Sequence of chain 1.A:
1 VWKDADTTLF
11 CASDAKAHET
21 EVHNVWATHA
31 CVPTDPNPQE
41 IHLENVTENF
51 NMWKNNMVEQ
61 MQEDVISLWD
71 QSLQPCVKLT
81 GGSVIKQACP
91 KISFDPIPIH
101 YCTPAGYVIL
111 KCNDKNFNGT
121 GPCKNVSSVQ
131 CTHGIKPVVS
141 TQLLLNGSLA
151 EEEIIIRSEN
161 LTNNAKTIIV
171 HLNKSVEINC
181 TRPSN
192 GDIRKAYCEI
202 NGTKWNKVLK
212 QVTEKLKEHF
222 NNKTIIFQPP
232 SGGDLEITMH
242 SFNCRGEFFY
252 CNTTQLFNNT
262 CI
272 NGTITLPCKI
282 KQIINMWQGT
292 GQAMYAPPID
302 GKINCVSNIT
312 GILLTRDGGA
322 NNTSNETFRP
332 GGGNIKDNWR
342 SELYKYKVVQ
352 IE

A small-molecule ligand and the protein it binds are described below.
Small molecule (SMILES): CC(=O)N[C@@H]1[C@@H](O)[C@H](O)[C@@H](CO)O[C@H]1O

Binding-site contacts:
Ligand atom C8 contacts residue SER158 of chain 1.A at 4.2 Å.
Ligand atom C7 contacts residue ASN118 of chain 1.A at 3.2 Å.
Ligand atom C8 contacts residue HIS220 of chain 1.A at 4.3 Å.
Ligand atom O5 contacts residue ASN118 of chain 1.A at 2.4 Å (h-bond).
Ligand atom C6 contacts residue PRO122 of chain 1.A at 4.3 Å (hydrophobic).
Ligand atom O7 contacts residue ILE156 of chain 1.A at 4.5 Å.
Ligand atom C8 contacts residue ASN118 of chain 1.A at 4.3 Å.
Ligand atom C7 contacts residue ILE156 of chain 1.A at 4.2 Å (hydrophobic).
Ligand atom C1 contacts residue ASN118 of chain 1.A at 1.4 Å.
Ligand atom C3 contacts residue ASN118 of chain 1.A at 3.7 Å.
Ligand atom C8 contacts residue LEU161 of chain 1.A at 3.8 Å (hydrophobic).
Ligand atom C2 contacts residue THR120 of chain 1.A at 4.3 Å.
Ligand atom N2 contacts residue THR120 of chain 1.A at 4.3 Å.
Ligand atom N2 contacts residue ASN118 of chain 1.A at 2.8 Å (h-bond).
Ligand atom O7 contacts residue HIS220 of chain 1.A at 3.1 Å.
Ligand atom C4 contacts residue ASN118 of chain 1.A at 4.2 Å.
Ligand atom C5 contacts residue ASN118 of chain 1.A at 3.6 Å.
Ligand atom O7 contacts residue ASN118 of chain 1.A at 3.3 Å (h-bond).
Ligand atom C6 contacts residue GLY121 of chain 1.A at 4.4 Å.
Ligand atom C5 contacts residue THR120 of chain 1.A at 3.8 Å.
Ligand atom O5 contacts residue THR120 of chain 1.A at 3.6 Å.
Ligand atom C1 contacts residue THR120 of chain 1.A at 3.6 Å.
Ligand atom C3 contacts residue THR120 of chain 1.A at 4.3 Å.
Ligand atom C6 contacts residue THR120 of chain 1.A at 4.2 Å.
Ligand atom C8 contacts residue ILE156 of chain 1.A at 3.3 Å (hydrophobic).
Ligand atom C7 contacts residue HIS220 of chain 1.A at 4.1 Å.
Ligand atom C2 contacts residue ASN118 of chain 1.A at 2.4 Å.